Binding-site contacts:
Ligand atom C7 contacts residue TYR52 of chain 1.A at 3.6 Å (hydrophobic).
Ligand atom C10 contacts residue THR159 of chain 1.A at 3.9 Å.
Ligand atom N1 contacts residue ALA156 of chain 1.A at 4.1 Å.
Ligand atom C13 contacts residue PHE242 of chain 1.A at 3.4 Å (hydrophobic).
Ligand atom C2 contacts residue SER155 of chain 1.A at 3.6 Å.
Ligand atom C12 contacts residue PHE191 of chain 1.A at 3.6 Å (hydrophobic).
Ligand atom O1 contacts residue TRP51 of chain 1.A at 3.5 Å (h-bond).
Ligand atom N1 contacts residue SER155 of chain 1.A at 3.5 Å (h-bond).
Ligand atom C6 contacts residue TRP51 of chain 1.A at 3.6 Å (hydrophobic).
Ligand atom C1 contacts residue SER155 of chain 1.A at 3.8 Å.
Ligand atom C9 contacts residue PHE191 of chain 1.A at 3.3 Å (hydrophobic).
Ligand atom C8 contacts residue PHE191 of chain 1.A at 3.7 Å (hydrophobic).
Ligand atom C5 contacts residue ALA156 of chain 1.A at 4.1 Å (hydrophobic).
Ligand atom C11 contacts residue PHE191 of chain 1.A at 3.7 Å (hydrophobic).
Ligand atom C1 contacts residue ALA265 of chain 1.A at 3.8 Å (hydrophobic).
Ligand atom N2 contacts residue SER155 of chain 1.A at 4.0 Å.
Ligand atom C4 contacts residue ALA265 of chain 1.A at 3.4 Å (hydrophobic).
Ligand atom C10 contacts residue PHE191 of chain 1.A at 3.7 Å (hydrophobic).
Ligand atom O1 contacts residue ALA156 of chain 1.A at 3.5 Å.
Ligand atom C3 contacts residue SER155 of chain 1.A at 3.9 Å.
Ligand atom N3 contacts residue ILE214 of chain 1.A at 3.9 Å.
Ligand atom N4 contacts residue ILE214 of chain 1.A at 4.0 Å.
Ligand atom N1 contacts residue TRP51 of chain 1.A at 3.0 Å (h-bond).
Ligand atom C6 contacts residue TYR52 of chain 1.A at 3.6 Å (hydrophobic).
Ligand atom N1 contacts residue GLY50 of chain 1.A at 4.0 Å.
Ligand atom C9 contacts residue THR159 of chain 1.A at 3.5 Å.
Ligand atom C10 contacts residue ALA156 of chain 1.A at 3.6 Å (hydrophobic).
Ligand atom C5 contacts residue PHE191 of chain 1.A at 4.3 Å (hydrophobic).
Ligand atom N3 contacts residue PHE243 of chain 1.A at 3.4 Å.
Ligand atom C13 contacts residue PHE243 of chain 1.A at 3.7 Å (hydrophobic).
Ligand atom C3 contacts residue TRP51 of chain 1.A at 3.7 Å (hydrophobic).
Ligand atom C4 contacts residue PHE191 of chain 1.A at 4.0 Å (hydrophobic).
Ligand atom C2 contacts residue TRP51 of chain 1.A at 3.2 Å (hydrophobic).
Ligand atom C1 contacts residue TRP51 of chain 1.A at 3.7 Å (hydrophobic).
Ligand atom C3 contacts residue ALA156 of chain 1.A at 3.8 Å (hydrophobic).
Ligand atom C4 contacts residue TRP51 of chain 1.A at 4.0 Å (hydrophobic).
Ligand atom C4 contacts residue SER155 of chain 1.A at 3.9 Å.
Ligand atom N2 contacts residue PHE191 of chain 1.A at 3.8 Å.
Ligand atom C10 contacts residue SER155 of chain 1.A at 4.2 Å.
Ligand atom C12 contacts residue PHE242 of chain 1.A at 3.5 Å (hydrophobic).

Sequence of chain 1.A:
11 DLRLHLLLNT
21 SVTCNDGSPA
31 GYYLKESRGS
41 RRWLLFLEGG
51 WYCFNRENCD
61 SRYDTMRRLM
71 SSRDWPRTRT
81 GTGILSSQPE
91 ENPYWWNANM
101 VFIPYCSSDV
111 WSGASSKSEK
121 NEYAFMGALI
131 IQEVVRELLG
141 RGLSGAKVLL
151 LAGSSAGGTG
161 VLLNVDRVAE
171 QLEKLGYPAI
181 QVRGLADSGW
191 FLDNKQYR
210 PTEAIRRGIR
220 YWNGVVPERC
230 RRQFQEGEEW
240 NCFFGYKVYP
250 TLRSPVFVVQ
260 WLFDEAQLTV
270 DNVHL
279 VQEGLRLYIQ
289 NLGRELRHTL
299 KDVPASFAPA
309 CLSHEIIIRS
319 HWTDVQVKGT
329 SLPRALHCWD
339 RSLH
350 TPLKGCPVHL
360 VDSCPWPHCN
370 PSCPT

This protein binds this small molecule.
Small molecule (SMILES): c1cnc(Oc2ccc(-c3cc[nH]n3)cc2)nc1